Binding-site contacts:
Ligand atom C8 contacts residue ASP793 of chain 1.A at 3.7 Å.
Ligand atom O2 contacts residue LYS675 of chain 1.A at 2.5 Å (salt-bridge).
Ligand atom C14 contacts residue VAL724 of chain 1.A at 3.9 Å (hydrophobic).
Ligand atom C15 contacts residue GLU722 of chain 1.A at 3.5 Å.
Ligand atom O3 contacts residue GLU722 of chain 1.A at 3.9 Å.
Ligand atom N2 contacts residue ILE806 of chain 1.A at 3.8 Å.
Ligand atom C10 contacts residue THR729 of chain 1.A at 3.8 Å.
Ligand atom C13 contacts residue ILE673 of chain 1.A at 4.0 Å (hydrophobic).
Ligand atom C15 contacts residue VAL724 of chain 1.A at 3.6 Å (hydrophobic).
Ligand atom C2 contacts residue ILE806 of chain 1.A at 3.7 Å (hydrophobic).
Ligand atom O3 contacts residue VAL724 of chain 1.A at 2.8 Å (h-bond).
Ligand atom C8 contacts residue ILE806 of chain 1.A at 4.0 Å (hydrophobic).
Ligand atom O contacts residue LYS675 of chain 1.A at 3.6 Å.
Ligand atom N contacts residue ILE721 of chain 1.A at 3.8 Å.
Ligand atom N2 contacts residue ASP793 of chain 1.A at 3.5 Å (salt-bridge).
Ligand atom O1 contacts residue MET648 of chain 1.A at 3.4 Å.
Ligand atom O1 contacts residue TRP656 of chain 1.A at 3.2 Å (h-bond).
Ligand atom C3 contacts residue ILE673 of chain 1.A at 3.9 Å (hydrophobic).
Ligand atom C16 contacts residue ILE721 of chain 1.A at 3.6 Å (hydrophobic).
Ligand atom O1 contacts residue PRO654 of chain 1.A at 3.9 Å.
Ligand atom C contacts residue ASP683 of chain 1.A at 3.9 Å.
Ligand atom C12 contacts residue ILE673 of chain 1.A at 3.8 Å (hydrophobic).
Ligand atom S contacts residue LYS675 of chain 1.A at 3.7 Å.
Ligand atom C4 contacts residue ILE673 of chain 1.A at 3.4 Å (hydrophobic).
Ligand atom C9 contacts residue ILE806 of chain 1.A at 3.9 Å (hydrophobic).
Ligand atom C14 contacts residue MET796 of chain 1.A at 3.7 Å (hydrophobic).
Ligand atom C16 contacts residue TYR709 of chain 1.A at 3.7 Å (hydrophobic).
Ligand atom N1 contacts residue LYS675 of chain 1.A at 3.7 Å.
Ligand atom C14 contacts residue TRP656 of chain 1.A at 3.9 Å (hydrophobic).
Ligand atom C5 contacts residue ILE721 of chain 1.A at 4.0 Å (hydrophobic).
Ligand atom C16 contacts residue GLU722 of chain 1.A at 3.5 Å.
Ligand atom O2 contacts residue PRO654 of chain 1.A at 3.3 Å.
Ligand atom C1 contacts residue ILE721 of chain 1.A at 3.7 Å (hydrophobic).
Ligand atom C13 contacts residue TRP656 of chain 1.A at 3.8 Å (hydrophobic).
Ligand atom O3 contacts residue VAL723 of chain 1.A at 3.6 Å.
Ligand atom C15 contacts residue PHE804 of chain 1.A at 4.0 Å (hydrophobic).
Ligand atom C contacts residue ASP807 of chain 1.A at 3.5 Å.
Ligand atom C13 contacts residue MET796 of chain 1.A at 3.9 Å (hydrophobic).
Ligand atom C2 contacts residue ILE721 of chain 1.A at 4.0 Å (hydrophobic).
Ligand atom C2 contacts residue TYR709 of chain 1.A at 3.9 Å (hydrophobic).

A small-molecule ligand and the protein it binds are described below.
Small molecule (SMILES): COc1ncc(C2=CCOCC2)cc1S(=O)(=O)Nc1ccnc(C)c1

Sequence of chain 1.A:
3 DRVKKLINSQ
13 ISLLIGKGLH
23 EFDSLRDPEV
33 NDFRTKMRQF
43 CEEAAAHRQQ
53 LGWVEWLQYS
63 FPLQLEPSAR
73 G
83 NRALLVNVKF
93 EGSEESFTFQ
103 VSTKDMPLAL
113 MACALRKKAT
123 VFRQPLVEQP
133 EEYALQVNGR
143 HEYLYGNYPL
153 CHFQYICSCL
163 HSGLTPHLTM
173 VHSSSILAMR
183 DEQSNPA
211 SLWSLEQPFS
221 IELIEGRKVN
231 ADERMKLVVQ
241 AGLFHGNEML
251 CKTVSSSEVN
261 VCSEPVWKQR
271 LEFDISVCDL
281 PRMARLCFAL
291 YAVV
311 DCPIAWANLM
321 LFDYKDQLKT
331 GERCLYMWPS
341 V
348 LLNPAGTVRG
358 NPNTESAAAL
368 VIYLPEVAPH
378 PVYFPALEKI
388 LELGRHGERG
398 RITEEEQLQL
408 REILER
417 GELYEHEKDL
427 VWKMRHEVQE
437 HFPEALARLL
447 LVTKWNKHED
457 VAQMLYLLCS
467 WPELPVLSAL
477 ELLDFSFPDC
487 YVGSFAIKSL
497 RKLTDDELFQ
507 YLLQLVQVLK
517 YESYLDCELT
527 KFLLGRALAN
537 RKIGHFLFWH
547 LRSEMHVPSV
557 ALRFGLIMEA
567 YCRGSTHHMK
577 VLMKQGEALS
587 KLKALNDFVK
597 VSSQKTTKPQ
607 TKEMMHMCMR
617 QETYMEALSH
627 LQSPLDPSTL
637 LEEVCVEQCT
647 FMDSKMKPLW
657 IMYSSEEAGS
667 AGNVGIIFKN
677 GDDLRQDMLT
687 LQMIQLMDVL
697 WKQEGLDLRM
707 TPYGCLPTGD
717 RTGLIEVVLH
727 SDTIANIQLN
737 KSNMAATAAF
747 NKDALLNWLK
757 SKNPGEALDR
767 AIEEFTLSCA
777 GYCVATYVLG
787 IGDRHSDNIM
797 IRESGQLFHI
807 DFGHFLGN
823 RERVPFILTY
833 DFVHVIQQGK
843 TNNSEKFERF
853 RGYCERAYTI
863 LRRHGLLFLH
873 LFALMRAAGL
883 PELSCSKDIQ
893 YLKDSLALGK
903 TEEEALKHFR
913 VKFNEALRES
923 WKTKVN